Sequence of chain 1.A:
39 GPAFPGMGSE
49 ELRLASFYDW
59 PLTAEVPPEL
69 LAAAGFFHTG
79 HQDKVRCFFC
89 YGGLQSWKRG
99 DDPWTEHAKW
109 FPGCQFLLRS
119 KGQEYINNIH

Binding-site contacts:
Ligand atom O6 contacts residue TRP108 of chain 1.A at 3.1 Å (h-bond).
Ligand atom O16 contacts residue LEU92 of chain 1.A at 3.4 Å.
Ligand atom C5 contacts residue GLN93 of chain 1.A at 3.8 Å.
Ligand atom N2 contacts residue ASP99 of chain 1.A at 2.7 Å (salt-bridge).
Ligand atom C33 contacts residue LYS82 of chain 1.A at 3.7 Å.
Ligand atom C3 contacts residue SER94 of chain 1.A at 3.7 Å.
Ligand atom C3 contacts residue ASP99 of chain 1.A at 3.6 Å.
Ligand atom C21 contacts residue TRP108 of chain 1.A at 3.7 Å (hydrophobic).
Ligand atom C4 contacts residue TRP95 of chain 1.A at 3.7 Å (hydrophobic).
Ligand atom C3 contacts residue GLN93 of chain 1.A at 3.5 Å.
Ligand atom N26 contacts residue GLY91 of chain 1.A at 3.5 Å (h-bond).
Ligand atom C19 contacts residue GLY91 of chain 1.A at 3.8 Å.
Ligand atom O6 contacts residue GLU104 of chain 1.A at 3.3 Å (salt-bridge).
Ligand atom C35 contacts residue GLY91 of chain 1.A at 3.5 Å.
Ligand atom C36 contacts residue LEU92 of chain 1.A at 3.8 Å (hydrophobic).
Ligand atom C33 contacts residue ARG84 of chain 1.A at 3.4 Å.
Ligand atom C20 contacts residue TRP108 of chain 1.A at 3.6 Å (hydrophobic).
Ligand atom C24 contacts residue GLN93 of chain 1.A at 3.7 Å.
Ligand atom C15 contacts residue LEU92 of chain 1.A at 3.6 Å (hydrophobic).
Ligand atom C35 contacts residue LYS82 of chain 1.A at 3.9 Å.
Ligand atom C1 contacts residue ASP99 of chain 1.A at 3.3 Å.
Ligand atom C18 contacts residue GLY91 of chain 1.A at 3.3 Å.
Ligand atom N2 contacts residue GLU104 of chain 1.A at 3.4 Å (salt-bridge).
Ligand atom O16 contacts residue GLN93 of chain 1.A at 2.9 Å (h-bond).
Ligand atom C5 contacts residue TRP108 of chain 1.A at 3.9 Å (hydrophobic).
Ligand atom C4 contacts residue ASP99 of chain 1.A at 3.7 Å.
Ligand atom C35 contacts residue LEU92 of chain 1.A at 3.5 Å (hydrophobic).
Ligand atom C35 contacts residue VAL83 of chain 1.A at 3.6 Å (hydrophobic).
Ligand atom C34 contacts residue LYS82 of chain 1.A at 3.6 Å.
Ligand atom C34 contacts residue ARG84 of chain 1.A at 3.4 Å.
Ligand atom C10 contacts residue GLN93 of chain 1.A at 3.8 Å.
Ligand atom C5 contacts residue GLU104 of chain 1.A at 3.9 Å.
Ligand atom C4 contacts residue GLU104 of chain 1.A at 3.6 Å.
Ligand atom C3 contacts residue GLU104 of chain 1.A at 3.8 Å.
Ligand atom C1 contacts residue LYS96 of chain 1.A at 3.8 Å.
Ligand atom N17 contacts residue LEU92 of chain 1.A at 3.7 Å.
Ligand atom C36 contacts residue GLY91 of chain 1.A at 3.6 Å.
Ligand atom C1 contacts residue SER94 of chain 1.A at 3.8 Å.
Ligand atom N7 contacts residue GLN93 of chain 1.A at 3.1 Å (h-bond).
Ligand atom C4 contacts residue GLN93 of chain 1.A at 3.7 Å.

The small molecule below binds the protein below.
Small molecule (SMILES): CN[C@@H](C)C(=O)N[C@H](C(=O)N1CCC[C@H]1c1nc(-c2cccc3ccccc23)cs1)C1CCCCC1